Binding-site contacts:
Ligand atom C8 contacts residue PHE144 of chain 1.A at 3.9 Å (hydrophobic).
Ligand atom O3 contacts residue ASP221 of chain 1.A at 2.7 Å (salt-bridge).
Ligand atom N2 contacts residue ILE219 of chain 1.A at 3.9 Å.
Ligand atom C8 contacts residue ASP221 of chain 1.A at 4.1 Å.
Ligand atom C3 contacts residue ASP221 of chain 1.A at 3.3 Å.
Ligand atom O7 contacts residue ARG172 of chain 1.A at 3.9 Å.
Ligand atom O5 contacts residue ASN179 of chain 1.A at 2.4 Å (h-bond).
Ligand atom C3 contacts residue ASN179 of chain 1.A at 3.8 Å.
Ligand atom C7 contacts residue ASP221 of chain 1.A at 4.0 Å.
Ligand atom O7 contacts residue PHE144 of chain 1.A at 4.2 Å.
Ligand atom C8 contacts residue ASN179 of chain 1.A at 4.3 Å.
Ligand atom N2 contacts residue ASP221 of chain 1.A at 3.1 Å (salt-bridge).
Ligand atom C8 contacts residue ILE219 of chain 1.A at 3.6 Å (hydrophobic).
Ligand atom C1 contacts residue ASN179 of chain 1.A at 1.4 Å.
Ligand atom C7 contacts residue ASN179 of chain 1.A at 3.2 Å.
Ligand atom C4 contacts residue ASN179 of chain 1.A at 4.2 Å.
Ligand atom C2 contacts residue ASN179 of chain 1.A at 2.5 Å.
Ligand atom N2 contacts residue ASN179 of chain 1.A at 2.9 Å (h-bond).
Ligand atom C3 contacts residue ILE219 of chain 1.A at 4.2 Å (hydrophobic).
Ligand atom C1 contacts residue ILE219 of chain 1.A at 4.3 Å (hydrophobic).
Ligand atom O7 contacts residue ASN179 of chain 1.A at 3.2 Å (h-bond).
Ligand atom C7 contacts residue ILE219 of chain 1.A at 4.0 Å (hydrophobic).
Ligand atom C2 contacts residue ASP221 of chain 1.A at 3.8 Å.
Ligand atom C8 contacts residue LEU230 of chain 1.A at 4.1 Å (hydrophobic).
Ligand atom C5 contacts residue ASN179 of chain 1.A at 3.7 Å.

Sequence of chain 1.A:
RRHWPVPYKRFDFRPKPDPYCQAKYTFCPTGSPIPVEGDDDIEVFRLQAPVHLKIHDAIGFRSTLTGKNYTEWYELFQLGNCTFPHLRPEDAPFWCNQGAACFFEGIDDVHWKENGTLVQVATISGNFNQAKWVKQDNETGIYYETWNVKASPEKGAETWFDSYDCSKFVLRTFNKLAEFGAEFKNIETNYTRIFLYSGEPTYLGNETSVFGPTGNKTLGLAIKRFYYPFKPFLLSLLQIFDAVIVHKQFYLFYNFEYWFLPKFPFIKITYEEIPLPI

The small molecule below binds the protein below.
Small molecule (SMILES): CC(=O)N[C@@H]1[C@@H](O)[C@H](O)[C@@H](CO)O[C@H]1O